Binding-site contacts:
Ligand atom N2 contacts residue ASN131 of chain 1.F at 2.9 Å (h-bond).
Ligand atom C4 contacts residue ASN131 of chain 1.F at 4.2 Å.
Ligand atom C5 contacts residue ASN131 of chain 1.F at 3.7 Å.
Ligand atom C8 contacts residue ASN131 of chain 1.F at 4.3 Å.
Ligand atom O7 contacts residue ASN131 of chain 1.F at 3.3 Å (h-bond).
Ligand atom O7 contacts residue THR177 of chain 1.F at 4.3 Å.
Ligand atom C2 contacts residue ASN131 of chain 1.F at 2.5 Å.
Ligand atom C8 contacts residue HIS129 of chain 1.F at 4.3 Å.
Ligand atom C1 contacts residue ASN131 of chain 1.F at 1.4 Å.
Ligand atom C3 contacts residue ASN131 of chain 1.F at 3.8 Å.
Ligand atom C7 contacts residue ASN131 of chain 1.F at 3.3 Å.
Ligand atom O5 contacts residue ASN131 of chain 1.F at 2.4 Å (h-bond).

A small-molecule ligand and the protein it binds are described below.
Small molecule (SMILES): CC(=O)N[C@@H]1[C@@H](O)[C@H](O)[C@@H](CO)O[C@H]1O

Sequence of chain 1.F:
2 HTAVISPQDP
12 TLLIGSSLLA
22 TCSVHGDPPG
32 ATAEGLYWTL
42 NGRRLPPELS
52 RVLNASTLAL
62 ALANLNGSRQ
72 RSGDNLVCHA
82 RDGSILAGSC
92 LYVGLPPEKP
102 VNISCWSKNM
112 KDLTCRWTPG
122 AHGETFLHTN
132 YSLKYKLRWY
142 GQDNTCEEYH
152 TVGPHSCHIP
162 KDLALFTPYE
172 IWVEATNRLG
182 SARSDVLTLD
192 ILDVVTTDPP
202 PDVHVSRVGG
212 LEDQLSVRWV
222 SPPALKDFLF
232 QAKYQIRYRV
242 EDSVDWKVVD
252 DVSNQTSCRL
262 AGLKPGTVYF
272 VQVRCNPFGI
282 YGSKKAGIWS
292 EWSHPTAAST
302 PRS